Binding-site contacts:
Ligand atom C6 contacts residue TRP70 of chain 1.B at 3.6 Å (hydrophobic).
Ligand atom OP1 contacts residue GLY138 of chain 1.A at 2.4 Å (h-bond).
Ligand atom O4' contacts residue GLY138 of chain 1.A at 3.5 Å (h-bond).
Ligand atom O2 contacts residue LEU99 of chain 1.A at 3.5 Å.
Ligand atom O5' contacts residue ARG136 of chain 1.A at 3.4 Å (salt-bridge).
Ligand atom N3 contacts residue TRP70 of chain 1.B at 3.1 Å.
Ligand atom C5 contacts residue LEU101 of chain 1.A at 3.5 Å (hydrophobic).
Ligand atom O4' contacts residue LEU99 of chain 1.A at 3.3 Å.
Ligand atom C5 contacts residue TRP70 of chain 1.B at 3.5 Å (hydrophobic).
Ligand atom OP1 contacts residue GLY137 of chain 1.A at 3.5 Å.
Ligand atom O2 contacts residue LEU78 of chain 1.B at 3.6 Å.
Ligand atom C1' contacts residue LEU99 of chain 1.A at 3.6 Å (hydrophobic).
Ligand atom C4 contacts residue LEU101 of chain 1.A at 3.6 Å (hydrophobic).
Ligand atom C6 contacts residue LEU101 of chain 1.A at 3.7 Å (hydrophobic).
Ligand atom OP1 contacts residue HIS84 of chain 1.B at 3.4 Å.
Ligand atom O2 contacts residue ARG87 of chain 1.B at 3.7 Å.
Ligand atom C7 contacts residue ARG136 of chain 1.A at 3.5 Å.
Ligand atom N1 contacts residue TRP70 of chain 1.B at 3.6 Å.
Ligand atom O3' contacts residue ALA85 of chain 1.B at 3.2 Å (h-bond).
Ligand atom N1 contacts residue LEU99 of chain 1.A at 3.5 Å.
Ligand atom OP1 contacts residue GLY110 of chain 1.B at 2.8 Å (h-bond).
Ligand atom C3' contacts residue GLY83 of chain 1.B at 3.4 Å.
Ligand atom OP1 contacts residue ALA85 of chain 1.B at 3.0 Å (h-bond).
Ligand atom O4' contacts residue LYS139 of chain 1.A at 3.4 Å.
Ligand atom C2 contacts residue TRP70 of chain 1.B at 3.5 Å (hydrophobic).
Ligand atom C4' contacts residue GLY83 of chain 1.B at 3.3 Å.
Ligand atom C5' contacts residue GLY83 of chain 1.B at 3.4 Å.
Ligand atom O3' contacts residue GLY83 of chain 1.B at 3.3 Å (h-bond).
Ligand atom C4 contacts residue TRP70 of chain 1.B at 3.1 Å (hydrophobic).
Ligand atom C2' contacts residue TRP70 of chain 1.B at 3.5 Å (hydrophobic).
Ligand atom O2 contacts residue ARG68 of chain 1.B at 3.1 Å (salt-bridge).
Ligand atom O2 contacts residue LYS139 of chain 1.A at 3.6 Å.
Ligand atom C2 contacts residue LEU99 of chain 1.A at 3.4 Å (hydrophobic).
Ligand atom O4 contacts residue LYS100 of chain 1.A at 3.7 Å.
Ligand atom O2 contacts residue TRP70 of chain 1.B at 3.6 Å.
Ligand atom C2 contacts residue LYS139 of chain 1.A at 3.6 Å.
Ligand atom C4' contacts residue GLY138 of chain 1.A at 3.4 Å.
Ligand atom N3 contacts residue LEU99 of chain 1.A at 3.5 Å.
Ligand atom O4 contacts residue TRP70 of chain 1.B at 3.4 Å (h-bond).
Ligand atom OP2 contacts residue ARG136 of chain 1.A at 2.9 Å (salt-bridge).

Sequence of chain 1.A:
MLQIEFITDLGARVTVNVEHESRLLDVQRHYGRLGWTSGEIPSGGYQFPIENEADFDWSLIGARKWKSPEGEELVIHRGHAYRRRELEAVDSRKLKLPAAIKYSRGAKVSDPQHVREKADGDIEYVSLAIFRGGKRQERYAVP

Sequence of chain 1.B:
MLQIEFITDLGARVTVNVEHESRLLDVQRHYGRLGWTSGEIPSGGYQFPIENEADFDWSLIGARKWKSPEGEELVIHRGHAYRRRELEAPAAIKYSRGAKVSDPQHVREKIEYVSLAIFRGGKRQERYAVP

A small-molecule ligand and the protein it binds are described below.
Small molecule (SMILES): Cc1cn([C@H]2C[C@H](OP(=O)(O)O)[C@@H](CO[P](=O)(O)O[C@H]3C[C@H](n4cc(C)c(=O)[nH]c4=O)O[C@@H]3CO[P](=O)(O)O[C@H]3C[C@H](n4cc(C)c(=O)[nH]c4=O)O[C@@H]3CO[P](=O)(O)O[C@H]3C[C@H](n4cc(C)c(=O)[nH]c4=O)O[C@@H]3COP(=O)=O)O2)c(=O)[nH]c1=O